Sequence of chain 1.L:
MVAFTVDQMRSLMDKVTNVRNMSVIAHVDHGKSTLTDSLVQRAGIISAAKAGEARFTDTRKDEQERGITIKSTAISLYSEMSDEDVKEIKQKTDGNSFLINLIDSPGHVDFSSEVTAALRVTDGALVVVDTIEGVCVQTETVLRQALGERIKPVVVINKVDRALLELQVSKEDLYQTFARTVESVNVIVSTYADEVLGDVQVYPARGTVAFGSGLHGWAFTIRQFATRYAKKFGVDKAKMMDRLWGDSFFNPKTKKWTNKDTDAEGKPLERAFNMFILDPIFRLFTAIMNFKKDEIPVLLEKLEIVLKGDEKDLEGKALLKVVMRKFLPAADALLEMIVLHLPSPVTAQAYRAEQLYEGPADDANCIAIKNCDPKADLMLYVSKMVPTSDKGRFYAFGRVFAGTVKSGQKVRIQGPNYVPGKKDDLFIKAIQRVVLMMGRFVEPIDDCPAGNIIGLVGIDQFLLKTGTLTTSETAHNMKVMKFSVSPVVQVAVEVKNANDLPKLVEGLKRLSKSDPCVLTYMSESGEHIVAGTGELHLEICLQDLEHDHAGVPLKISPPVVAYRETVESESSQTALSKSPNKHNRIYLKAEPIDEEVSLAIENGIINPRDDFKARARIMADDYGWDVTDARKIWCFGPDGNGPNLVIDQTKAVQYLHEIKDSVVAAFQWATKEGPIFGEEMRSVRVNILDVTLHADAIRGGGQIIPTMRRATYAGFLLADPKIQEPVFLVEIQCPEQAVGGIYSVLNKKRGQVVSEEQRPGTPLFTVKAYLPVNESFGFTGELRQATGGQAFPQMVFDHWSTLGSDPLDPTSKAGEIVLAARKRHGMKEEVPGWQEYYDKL

Binding-site contacts:
Ligand atom C5' contacts residue MG1 of chain 1.YL at 4.1 Å.
Ligand atom N1 contacts residue DDE699 of chain 1.L at 4.0 Å.
Ligand atom O2 contacts residue DDE699 of chain 1.L at 3.2 Å (h-bond).
Ligand atom O3' contacts residue MG1 of chain 1.XL at 2.9 Å.
Ligand atom O2' contacts residue ILE698 of chain 1.L at 3.9 Å.
Ligand atom OP1 contacts residue MG1 of chain 1.YL at 3.7 Å.
Ligand atom C5' contacts residue DDE699 of chain 1.L at 4.3 Å.
Ligand atom C1' contacts residue DDE699 of chain 1.L at 3.3 Å.
Ligand atom C3' contacts residue MG1 of chain 1.XL at 3.6 Å.
Ligand atom O4' contacts residue DDE699 of chain 1.L at 3.0 Å (h-bond).
Ligand atom C4' contacts residue DDE699 of chain 1.L at 3.8 Å.
Ligand atom C2 contacts residue DDE699 of chain 1.L at 4.3 Å.

This protein binds this small molecule.
Small molecule (SMILES): Nc1nc(=O)c2ncn([C@@H]3O[C@H](CO[P](=O)(O)O[C@H]4[C@@H](O)[C@H](n5ccc(=O)[nH]c5=O)O[C@@H]4CO[P](=O)(O)O[C@H]4[C@@H](O)[C@H](n5cnc6c(N)ncnc65)O[C@@H]4COP(=O)=O)[C@@H](O[P](=O)(O)OC[C@H]4O[C@@H](n5ccc(=O)[nH]c5=O)[C@H](O)[C@@H]4O[P](=O)(O)OC[C@H]4O[C@@H](n5ccc(=O)[nH]c5=O)[C@H](O)[C@@H]4O[P](=O)(O)OC[C@H]4O[C@@H](n5ccc(=O)[nH]c5=O)[C@H](O)[C@@H]4O)[C@H]3O)c2[nH]1